A protein and the small-molecule ligand that binds it are described below.
Small molecule (SMILES): Cc1cc(-c2noc(C(F)(F)F)n2)ccc1OCCCc1cc(C(=O)N(C)C)no1

Sequence of chain 60.A:
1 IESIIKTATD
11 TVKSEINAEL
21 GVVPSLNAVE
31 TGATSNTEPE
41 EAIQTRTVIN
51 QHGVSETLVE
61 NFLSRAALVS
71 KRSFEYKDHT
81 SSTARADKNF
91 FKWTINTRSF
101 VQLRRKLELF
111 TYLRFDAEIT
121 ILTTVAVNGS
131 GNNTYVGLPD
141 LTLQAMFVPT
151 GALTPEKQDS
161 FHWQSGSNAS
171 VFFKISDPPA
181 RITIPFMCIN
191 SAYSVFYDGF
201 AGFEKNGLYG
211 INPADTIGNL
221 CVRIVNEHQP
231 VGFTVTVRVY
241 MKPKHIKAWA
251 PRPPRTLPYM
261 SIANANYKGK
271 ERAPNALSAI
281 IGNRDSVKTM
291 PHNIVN

Sequence of chain 60.B:
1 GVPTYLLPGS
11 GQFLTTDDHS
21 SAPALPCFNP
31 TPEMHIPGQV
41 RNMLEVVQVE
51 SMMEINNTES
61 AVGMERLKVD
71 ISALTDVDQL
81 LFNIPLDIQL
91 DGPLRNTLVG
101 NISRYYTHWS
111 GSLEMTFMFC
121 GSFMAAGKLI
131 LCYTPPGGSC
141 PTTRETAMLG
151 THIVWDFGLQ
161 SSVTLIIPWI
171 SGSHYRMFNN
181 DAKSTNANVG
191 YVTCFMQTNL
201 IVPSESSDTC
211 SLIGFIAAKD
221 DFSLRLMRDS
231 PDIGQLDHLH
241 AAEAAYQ

Binding-site contacts:
Ligand atom F26 contacts residue PHE147 of chain 60.A at 2.6 Å.
Ligand atom N19 contacts residue LEU220 of chain 60.A at 3.1 Å.
Ligand atom N02 contacts residue THR97 of chain 60.A at 3.4 Å.
Ligand atom C30 contacts residue TYR193 of chain 60.A at 3.8 Å (hydrophobic).
Ligand atom F25 contacts residue ALA145 of chain 60.A at 3.0 Å.
Ligand atom N20 contacts residue ILE182 of chain 60.A at 3.3 Å.
Ligand atom F26 contacts residue ALA145 of chain 60.A at 2.9 Å.
Ligand atom N28 contacts residue TYR193 of chain 60.A at 3.4 Å.
Ligand atom C13 contacts residue ILE119 of chain 60.A at 3.4 Å (hydrophobic).
Ligand atom C30 contacts residue PHE115 of chain 60.A at 3.6 Å (hydrophobic).
Ligand atom C21 contacts residue ILE182 of chain 60.A at 3.4 Å (hydrophobic).
Ligand atom C29 contacts residue SER194 of chain 60.A at 3.5 Å.
Ligand atom C16 contacts residue ILE184 of chain 60.A at 3.2 Å (hydrophobic).
Ligand atom C22 contacts residue ALA169 of chain 60.A at 3.5 Å (hydrophobic).
Ligand atom F24 contacts residue ILE182 of chain 60.A at 3.6 Å.
Ligand atom C22 contacts residue PHE147 of chain 60.A at 3.8 Å (hydrophobic).
Ligand atom O01 contacts residue THR97 of chain 60.A at 3.6 Å.
Ligand atom F24 contacts residue ALA169 of chain 60.A at 3.3 Å.
Ligand atom O01 contacts residue PHE115 of chain 60.A at 3.5 Å.
Ligand atom C29 contacts residue VAL195 of chain 60.A at 3.4 Å (hydrophobic).
Ligand atom N20 contacts residue PHE147 of chain 60.A at 3.4 Å.
Ligand atom C14 contacts residue ILE119 of chain 60.A at 3.6 Å (hydrophobic).
Ligand atom C05 contacts residue TYR193 of chain 60.A at 3.3 Å (hydrophobic).
Ligand atom F26 contacts residue MET146 of chain 60.A at 3.2 Å.
Ligand atom O10 contacts residue ILE95 of chain 60.A at 3.3 Å.
Ligand atom C08 contacts residue MET241 of chain 60.A at 3.6 Å (hydrophobic).
Ligand atom C07 contacts residue TYR193 of chain 60.A at 3.6 Å (hydrophobic).
Ligand atom F26 contacts residue ALA169 of chain 60.A at 2.5 Å.
Ligand atom C08 contacts residue ALA117 of chain 60.A at 3.8 Å (hydrophobic).
Ligand atom C29 contacts residue TYR193 of chain 60.A at 3.5 Å (hydrophobic).
Ligand atom O23 contacts residue LEU220 of chain 60.A at 3.2 Å.
Ligand atom C04 contacts residue TYR193 of chain 60.A at 3.8 Å (hydrophobic).
Ligand atom N20 contacts residue ILE184 of chain 60.A at 3.8 Å.
Ligand atom C17 contacts residue ILE184 of chain 60.A at 3.4 Å (hydrophobic).
Ligand atom N02 contacts residue PHE115 of chain 60.A at 3.6 Å.
Ligand atom C21 contacts residue PHE147 of chain 60.A at 3.8 Å (hydrophobic).
Ligand atom C06 contacts residue TYR193 of chain 60.A at 3.8 Å (hydrophobic).
Ligand atom C12 contacts residue ILE119 of chain 60.A at 3.4 Å (hydrophobic).
Ligand atom C22 contacts residue ALA145 of chain 60.A at 3.6 Å (hydrophobic).
Ligand atom F25 contacts residue VAL171 of chain 60.A at 3.1 Å.